The protein below binds the small molecule below.
Small molecule (SMILES): CC(=O)N[C@@H]1[C@@H](O)[C@H](O)[C@@H](CO)O[C@H]1O

Sequence of chain 1.B:
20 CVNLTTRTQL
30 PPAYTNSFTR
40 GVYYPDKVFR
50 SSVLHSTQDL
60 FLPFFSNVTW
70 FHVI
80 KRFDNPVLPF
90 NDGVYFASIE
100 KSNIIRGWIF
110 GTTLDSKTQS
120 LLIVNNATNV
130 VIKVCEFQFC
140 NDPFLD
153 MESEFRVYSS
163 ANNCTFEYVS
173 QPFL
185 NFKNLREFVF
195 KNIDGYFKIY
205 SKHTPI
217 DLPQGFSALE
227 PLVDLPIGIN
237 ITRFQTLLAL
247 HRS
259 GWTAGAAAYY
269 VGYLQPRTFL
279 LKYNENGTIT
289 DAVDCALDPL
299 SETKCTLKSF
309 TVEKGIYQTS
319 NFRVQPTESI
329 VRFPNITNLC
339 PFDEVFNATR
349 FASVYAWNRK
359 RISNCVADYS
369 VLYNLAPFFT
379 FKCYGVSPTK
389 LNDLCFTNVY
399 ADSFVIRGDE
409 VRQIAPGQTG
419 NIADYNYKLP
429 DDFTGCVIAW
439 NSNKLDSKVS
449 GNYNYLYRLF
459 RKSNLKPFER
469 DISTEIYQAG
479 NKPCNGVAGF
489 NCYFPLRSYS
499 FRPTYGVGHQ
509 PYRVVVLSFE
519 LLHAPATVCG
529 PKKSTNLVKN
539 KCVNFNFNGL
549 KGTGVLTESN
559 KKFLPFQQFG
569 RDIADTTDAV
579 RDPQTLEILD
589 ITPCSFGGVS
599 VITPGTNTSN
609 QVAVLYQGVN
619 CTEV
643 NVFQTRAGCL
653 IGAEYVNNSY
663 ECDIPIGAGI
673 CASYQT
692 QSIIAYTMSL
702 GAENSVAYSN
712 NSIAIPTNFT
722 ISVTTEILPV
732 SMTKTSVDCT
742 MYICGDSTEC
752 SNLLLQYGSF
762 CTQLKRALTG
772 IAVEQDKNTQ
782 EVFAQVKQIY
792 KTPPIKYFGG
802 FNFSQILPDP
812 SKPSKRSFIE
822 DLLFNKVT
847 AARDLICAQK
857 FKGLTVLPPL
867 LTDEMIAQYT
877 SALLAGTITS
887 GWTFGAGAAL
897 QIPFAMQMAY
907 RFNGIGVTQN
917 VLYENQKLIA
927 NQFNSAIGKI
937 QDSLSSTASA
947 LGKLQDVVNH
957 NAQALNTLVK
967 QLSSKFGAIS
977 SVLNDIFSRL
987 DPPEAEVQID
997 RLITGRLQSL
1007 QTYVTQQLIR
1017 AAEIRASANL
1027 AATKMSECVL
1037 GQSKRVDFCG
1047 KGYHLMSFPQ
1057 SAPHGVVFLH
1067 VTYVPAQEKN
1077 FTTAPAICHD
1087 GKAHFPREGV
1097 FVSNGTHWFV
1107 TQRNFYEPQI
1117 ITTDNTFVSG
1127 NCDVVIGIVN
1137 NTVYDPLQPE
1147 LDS

Binding-site contacts:
Ligand atom O7 contacts residue MET153 of chain 1.B at 4.0 Å.
Ligand atom O7 contacts residue SER155 of chain 1.B at 2.8 Å (h-bond).
Ligand atom N2 contacts residue THR127 of chain 1.B at 3.9 Å.
Ligand atom C5 contacts residue ASN125 of chain 1.B at 3.7 Å.
Ligand atom C8 contacts residue MET153 of chain 1.B at 4.1 Å (hydrophobic).
Ligand atom C4 contacts residue ASN125 of chain 1.B at 4.2 Å.
Ligand atom N2 contacts residue ASN125 of chain 1.B at 2.9 Å (h-bond).
Ligand atom O5 contacts residue ASN125 of chain 1.B at 2.4 Å (h-bond).
Ligand atom O7 contacts residue ASN125 of chain 1.B at 3.7 Å.
Ligand atom C7 contacts residue MET153 of chain 1.B at 4.5 Å (hydrophobic).
Ligand atom C7 contacts residue THR127 of chain 1.B at 4.0 Å.
Ligand atom C7 contacts residue SER155 of chain 1.B at 4.0 Å.
Ligand atom C8 contacts residue THR127 of chain 1.B at 3.2 Å.
Ligand atom C1 contacts residue ASN125 of chain 1.B at 1.4 Å.
Ligand atom C8 contacts residue ALA126 of chain 1.B at 3.8 Å (hydrophobic).
Ligand atom C2 contacts residue ASN125 of chain 1.B at 2.4 Å.
Ligand atom C7 contacts residue ASN125 of chain 1.B at 3.5 Å.
Ligand atom C3 contacts residue ASN125 of chain 1.B at 3.8 Å.